Sequence of chain 1.U:
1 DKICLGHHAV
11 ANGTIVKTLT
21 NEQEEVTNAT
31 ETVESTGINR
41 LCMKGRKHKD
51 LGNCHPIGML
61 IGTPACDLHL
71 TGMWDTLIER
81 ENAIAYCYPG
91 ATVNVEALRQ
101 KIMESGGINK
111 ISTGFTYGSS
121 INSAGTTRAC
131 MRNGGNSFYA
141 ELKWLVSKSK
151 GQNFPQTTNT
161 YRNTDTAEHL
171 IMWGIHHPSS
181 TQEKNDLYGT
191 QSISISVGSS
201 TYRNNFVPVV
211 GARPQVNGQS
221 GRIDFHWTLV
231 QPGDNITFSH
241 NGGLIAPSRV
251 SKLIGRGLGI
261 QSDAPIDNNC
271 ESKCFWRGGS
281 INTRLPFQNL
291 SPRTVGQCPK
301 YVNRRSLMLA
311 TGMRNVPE

A small-molecule ligand and the protein it binds are described below.
Small molecule (SMILES): CC(=O)N[C@@H]1[C@@H](O)[C@H](O)[C@@H](CO)O[C@H]1O

Binding-site contacts:
Ligand atom C2 contacts residue ASN235 of chain 1.U at 2.4 Å.
Ligand atom C4 contacts residue ASN235 of chain 1.U at 4.2 Å.
Ligand atom O5 contacts residue ARG162 of chain 1.U at 2.5 Å (salt-bridge).
Ligand atom O6 contacts residue ARG162 of chain 1.U at 2.4 Å (salt-bridge).
Ligand atom O7 contacts residue PRO214 of chain 1.S at 4.0 Å.
Ligand atom C7 contacts residue GLY233 of chain 1.U at 4.0 Å.
Ligand atom C8 contacts residue SER200 of chain 1.U at 4.4 Å.
Ligand atom O7 contacts residue ASN235 of chain 1.U at 3.2 Å (h-bond).
Ligand atom C8 contacts residue ASN235 of chain 1.U at 4.2 Å.
Ligand atom C1 contacts residue ARG162 of chain 1.U at 3.5 Å.
Ligand atom C7 contacts residue ASN235 of chain 1.U at 3.2 Å.
Ligand atom N2 contacts residue ASN235 of chain 1.U at 2.9 Å (h-bond).
Ligand atom C3 contacts residue ASN235 of chain 1.U at 3.8 Å.
Ligand atom C5 contacts residue ARG162 of chain 1.U at 3.5 Å.
Ligand atom C5 contacts residue ASN235 of chain 1.U at 3.7 Å.
Ligand atom C8 contacts residue GLY233 of chain 1.U at 3.2 Å.
Ligand atom C6 contacts residue ARG162 of chain 1.U at 3.3 Å.
Ligand atom N2 contacts residue GLY233 of chain 1.U at 3.8 Å.
Ligand atom O5 contacts residue ASN235 of chain 1.U at 2.4 Å (h-bond).
Ligand atom C1 contacts residue ASN235 of chain 1.U at 1.4 Å.
Ligand atom C8 contacts residue ASP234 of chain 1.U at 3.8 Å.

Sequence of chain 1.S:
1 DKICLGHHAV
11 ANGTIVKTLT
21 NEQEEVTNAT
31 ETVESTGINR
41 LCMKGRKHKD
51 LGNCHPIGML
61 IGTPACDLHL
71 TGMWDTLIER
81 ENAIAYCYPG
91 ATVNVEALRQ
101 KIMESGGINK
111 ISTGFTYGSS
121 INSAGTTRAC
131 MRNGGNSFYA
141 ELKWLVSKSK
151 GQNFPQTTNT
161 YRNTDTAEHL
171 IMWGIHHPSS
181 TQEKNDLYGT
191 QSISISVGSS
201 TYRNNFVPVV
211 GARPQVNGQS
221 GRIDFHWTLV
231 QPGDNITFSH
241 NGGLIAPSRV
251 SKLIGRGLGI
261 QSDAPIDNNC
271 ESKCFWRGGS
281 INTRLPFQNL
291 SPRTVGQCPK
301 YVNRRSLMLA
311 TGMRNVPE